Sequence of chain 16.D:
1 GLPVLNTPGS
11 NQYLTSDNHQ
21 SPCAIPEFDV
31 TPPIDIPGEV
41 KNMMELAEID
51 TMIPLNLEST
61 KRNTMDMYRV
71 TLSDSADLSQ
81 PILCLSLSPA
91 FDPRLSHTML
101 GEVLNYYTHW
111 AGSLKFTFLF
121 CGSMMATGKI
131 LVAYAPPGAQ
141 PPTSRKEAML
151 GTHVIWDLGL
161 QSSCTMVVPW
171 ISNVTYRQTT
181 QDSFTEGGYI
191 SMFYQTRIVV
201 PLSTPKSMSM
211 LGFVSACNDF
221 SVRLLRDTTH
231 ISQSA

The small molecule below binds the protein below.
Small molecule (SMILES): CCOC(=O)c1ccc(OCCCCC2CCN(c3ccc(C)nn3)CC2)cc1

Sequence of chain 16.B:
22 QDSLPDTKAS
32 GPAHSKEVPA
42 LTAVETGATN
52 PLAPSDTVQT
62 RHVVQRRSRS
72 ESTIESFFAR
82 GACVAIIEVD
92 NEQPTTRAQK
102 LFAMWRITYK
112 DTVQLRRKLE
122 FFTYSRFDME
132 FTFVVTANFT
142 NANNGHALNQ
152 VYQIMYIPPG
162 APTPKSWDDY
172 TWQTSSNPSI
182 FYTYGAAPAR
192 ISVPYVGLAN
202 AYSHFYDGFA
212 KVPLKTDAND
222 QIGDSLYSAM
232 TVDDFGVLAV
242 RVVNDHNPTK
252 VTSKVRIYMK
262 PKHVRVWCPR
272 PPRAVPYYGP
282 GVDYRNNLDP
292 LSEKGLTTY

Sequence of chain 17.D:
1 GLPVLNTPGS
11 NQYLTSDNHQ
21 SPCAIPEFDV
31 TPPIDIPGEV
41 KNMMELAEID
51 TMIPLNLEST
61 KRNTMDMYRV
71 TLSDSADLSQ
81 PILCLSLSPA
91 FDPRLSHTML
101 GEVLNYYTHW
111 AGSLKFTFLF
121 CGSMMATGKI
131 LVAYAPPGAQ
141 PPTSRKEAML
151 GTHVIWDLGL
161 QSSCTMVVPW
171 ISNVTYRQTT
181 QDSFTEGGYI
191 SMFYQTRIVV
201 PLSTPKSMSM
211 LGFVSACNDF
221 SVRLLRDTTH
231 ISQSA

Binding-site contacts:
Ligand atom C19 contacts residue PHE236 of chain 16.B at 3.5 Å (hydrophobic).
Ligand atom C14 contacts residue PHE236 of chain 16.B at 3.9 Å (hydrophobic).
Ligand atom C11 contacts residue VAL194 of chain 16.B at 3.7 Å (hydrophobic).
Ligand atom C21 contacts residue PHE236 of chain 16.B at 3.4 Å (hydrophobic).
Ligand atom C10 contacts residue VAL194 of chain 16.B at 3.7 Å (hydrophobic).
Ligand atom C12 contacts residue PHE236 of chain 16.B at 3.8 Å (hydrophobic).
Ligand atom C9 contacts residue TYR157 of chain 16.B at 3.8 Å (hydrophobic).
Ligand atom N4 contacts residue LEU239 of chain 16.B at 3.8 Å.
Ligand atom C22 contacts residue PHE236 of chain 16.B at 3.9 Å (hydrophobic).
Ligand atom C26 contacts residue THR109 of chain 16.B at 3.7 Å.
Ligand atom C1 contacts residue ILE181 of chain 16.B at 3.4 Å (hydrophobic).
Ligand atom C22 contacts residue TYR203 of chain 16.B at 3.5 Å (hydrophobic).
Ligand atom C23 contacts residue PHE236 of chain 16.B at 3.5 Å (hydrophobic).
Ligand atom C4 contacts residue ALA24 of chain 16.D at 3.8 Å (hydrophobic).
Ligand atom C20 contacts residue TYR110 of chain 16.B at 3.5 Å (hydrophobic).
Ligand atom C14 contacts residue VAL197 of chain 16.B at 3.6 Å (hydrophobic).
Ligand atom C27 contacts residue THR109 of chain 16.B at 3.5 Å.
Ligand atom C1 contacts residue PRO179 of chain 16.B at 3.9 Å (hydrophobic).
Ligand atom C21 contacts residue TYR203 of chain 16.B at 3.8 Å (hydrophobic).
Ligand atom C3 contacts residue PRO179 of chain 16.B at 3.7 Å (hydrophobic).
Ligand atom C23 contacts residue TYR110 of chain 16.B at 3.3 Å (hydrophobic).
Ligand atom C20 contacts residue PHE236 of chain 16.B at 3.2 Å (hydrophobic).
Ligand atom C19 contacts residue TYR110 of chain 16.B at 3.7 Å (hydrophobic).
Ligand atom C7 contacts residue PHE132 of chain 16.B at 3.6 Å (hydrophobic).
Ligand atom N6 contacts residue VAL194 of chain 16.B at 3.7 Å.
Ligand atom N3 contacts residue ILE192 of chain 16.B at 3.8 Å.
Ligand atom N4 contacts residue ILE192 of chain 16.B at 3.6 Å.
Ligand atom O25 contacts residue TYR110 of chain 16.B at 3.0 Å.
Ligand atom C1 contacts residue ILE155 of chain 16.B at 3.7 Å (hydrophobic).
Ligand atom C9 contacts residue ILE108 of chain 16.B at 3.5 Å (hydrophobic).
Ligand atom C8 contacts residue PHE132 of chain 16.B at 3.4 Å (hydrophobic).
Ligand atom O24 contacts residue PHE236 of chain 16.B at 3.7 Å.
Ligand atom C4 contacts residue TYR157 of chain 16.B at 3.4 Å (hydrophobic).
Ligand atom C13 contacts residue VAL197 of chain 16.B at 3.6 Å (hydrophobic).
Ligand atom O24 contacts residue TYR110 of chain 16.B at 3.9 Å.
Ligand atom C3 contacts residue ALA24 of chain 16.D at 3.7 Å (hydrophobic).
Ligand atom C8 contacts residue ILE108 of chain 16.B at 3.8 Å (hydrophobic).
Ligand atom C10 contacts residue TYR157 of chain 16.B at 3.6 Å (hydrophobic).
Ligand atom C11 contacts residue TYR157 of chain 16.B at 3.6 Å (hydrophobic).
Ligand atom C3 contacts residue TYR157 of chain 16.B at 3.5 Å (hydrophobic).